Sequence of chain 1.A:
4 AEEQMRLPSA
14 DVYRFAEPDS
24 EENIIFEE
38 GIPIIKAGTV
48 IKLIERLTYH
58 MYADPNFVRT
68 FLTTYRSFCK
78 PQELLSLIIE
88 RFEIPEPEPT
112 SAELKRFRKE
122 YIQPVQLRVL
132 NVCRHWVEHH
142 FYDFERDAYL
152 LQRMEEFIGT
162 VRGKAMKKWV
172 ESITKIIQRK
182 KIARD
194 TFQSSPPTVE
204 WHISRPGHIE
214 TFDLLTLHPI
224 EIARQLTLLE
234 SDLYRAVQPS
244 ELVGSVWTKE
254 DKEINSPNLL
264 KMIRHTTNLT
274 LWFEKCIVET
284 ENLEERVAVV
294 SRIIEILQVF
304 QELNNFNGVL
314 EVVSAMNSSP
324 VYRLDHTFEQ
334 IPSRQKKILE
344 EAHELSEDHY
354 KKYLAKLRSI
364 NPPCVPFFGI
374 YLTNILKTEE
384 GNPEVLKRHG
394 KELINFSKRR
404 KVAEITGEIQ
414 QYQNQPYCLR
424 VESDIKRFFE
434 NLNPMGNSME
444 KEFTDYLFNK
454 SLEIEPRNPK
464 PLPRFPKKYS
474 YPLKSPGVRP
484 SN

Binding-site contacts:
Ligand atom C9 contacts residue ASN320 of chain 1.A at 3.7 Å.
Ligand atom C22 contacts residue PHE331 of chain 1.A at 3.8 Å (hydrophobic).
Ligand atom C12 contacts residue HIS346 of chain 1.A at 3.8 Å.
Ligand atom C24 contacts residue ASP328 of chain 1.A at 3.4 Å.
Ligand atom C23 contacts residue PHE331 of chain 1.A at 3.6 Å (hydrophobic).
Ligand atom C25 contacts residue TYR325 of chain 1.A at 3.3 Å (hydrophobic).
Ligand atom C18 contacts residue PHE331 of chain 1.A at 3.8 Å (hydrophobic).
Ligand atom C15 contacts residue PHE331 of chain 1.A at 3.9 Å (hydrophobic).
Ligand atom C27 contacts residue TYR325 of chain 1.A at 3.8 Å (hydrophobic).
Ligand atom C31 contacts residue TYR325 of chain 1.A at 3.8 Å (hydrophobic).
Ligand atom C7 contacts residue GLU347 of chain 1.A at 3.7 Å.
Ligand atom C20 contacts residue PHE331 of chain 1.A at 3.5 Å (hydrophobic).
Ligand atom C11 contacts residue ASN320 of chain 1.A at 3.4 Å.
Ligand atom C2 contacts residue ASN320 of chain 1.A at 3.2 Å.
Ligand atom C12 contacts residue ASN320 of chain 1.A at 3.4 Å.
Ligand atom C23 contacts residue ASP328 of chain 1.A at 3.6 Å.
Ligand atom C3 contacts residue HIS346 of chain 1.A at 3.3 Å.
Ligand atom C14 contacts residue MET319 of chain 1.A at 3.8 Å (hydrophobic).
Ligand atom C7 contacts residue GLU343 of chain 1.A at 3.6 Å.
Ligand atom C24 contacts residue TYR325 of chain 1.A at 3.3 Å (hydrophobic).
Ligand atom C12 contacts residue LEU342 of chain 1.A at 3.6 Å (hydrophobic).
Ligand atom N21 contacts residue PHE331 of chain 1.A at 3.6 Å.
Ligand atom C31 contacts residue ASN320 of chain 1.A at 3.6 Å.
Ligand atom C9 contacts residue HIS346 of chain 1.A at 3.1 Å.
Ligand atom C6 contacts residue HIS346 of chain 1.A at 3.4 Å.
Ligand atom C11 contacts residue HIS346 of chain 1.A at 3.7 Å.
Ligand atom N8 contacts residue HIS346 of chain 1.A at 3.3 Å.
Ligand atom N19 contacts residue PHE331 of chain 1.A at 3.9 Å.
Ligand atom C26 contacts residue HIS346 of chain 1.A at 3.7 Å.
Ligand atom C2 contacts residue TYR325 of chain 1.A at 3.7 Å (hydrophobic).
Ligand atom C14 contacts residue TYR325 of chain 1.A at 3.7 Å (hydrophobic).
Ligand atom N10 contacts residue ASN320 of chain 1.A at 2.8 Å (h-bond).
Ligand atom C2 contacts residue HIS346 of chain 1.A at 3.4 Å.
Ligand atom C15 contacts residue TYR325 of chain 1.A at 3.7 Å (hydrophobic).
Ligand atom N10 contacts residue HIS346 of chain 1.A at 3.4 Å.
Ligand atom N5 contacts residue HIS346 of chain 1.A at 3.4 Å.
Ligand atom C4 contacts residue HIS346 of chain 1.A at 3.4 Å.
Ligand atom C14 contacts residue ASN320 of chain 1.A at 3.5 Å.
Ligand atom C1 contacts residue TYR325 of chain 1.A at 3.6 Å (hydrophobic).
Ligand atom C13 contacts residue ASN320 of chain 1.A at 3.8 Å.

The protein below binds the small molecule below.
Small molecule (SMILES): COc1cc2nc(C)nc(N[C@H](C)c3ccc(-c4cnc5n4CCC5)s3)c2cc1OC